A small-molecule ligand and the protein it binds are described below.
Small molecule (SMILES): CC(=O)N[C@H]1[C@H](O[C@H]2[C@H](O)[C@@H](NC(C)=O)CO[C@@H]2CO)O[C@H](CO)[C@@H](O[C@@H]2O[C@H](CO)[C@@H](O)[C@H](O[C@H]3O[C@H](CO)[C@@H](O)[C@H](O)[C@@H]3O[C@H]3O[C@H](CO)[C@@H](O)[C@H](O)[C@@H]3O[C@H]3O[C@H](CO)[C@@H](O)[C@H](O)[C@@H]3O)[C@@H]2O)[C@@H]1O

Sequence of chain 8.A:
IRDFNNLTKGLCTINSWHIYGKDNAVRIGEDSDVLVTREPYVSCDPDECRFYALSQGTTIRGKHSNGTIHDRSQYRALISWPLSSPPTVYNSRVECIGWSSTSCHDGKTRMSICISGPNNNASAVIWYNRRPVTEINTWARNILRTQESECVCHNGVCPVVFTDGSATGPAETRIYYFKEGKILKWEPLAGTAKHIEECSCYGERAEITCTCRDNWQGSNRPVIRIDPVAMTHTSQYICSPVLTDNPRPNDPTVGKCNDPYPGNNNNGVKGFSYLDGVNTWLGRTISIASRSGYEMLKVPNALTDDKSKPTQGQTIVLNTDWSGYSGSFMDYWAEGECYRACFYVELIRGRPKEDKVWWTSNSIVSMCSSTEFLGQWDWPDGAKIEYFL

Binding-site contacts:
Ligand atom C8 contacts residue ARG141 of chain 8.A at 4.2 Å.
Ligand atom O5 contacts residue ASN121 of chain 8.A at 2.4 Å (h-bond).
Ligand atom C4 contacts residue ASN121 of chain 8.A at 4.2 Å.
Ligand atom C5 contacts residue ASN121 of chain 8.A at 3.7 Å.
Ligand atom C8 contacts residue ASN120 of chain 8.A at 3.3 Å.
Ligand atom C7 contacts residue ASN120 of chain 8.A at 3.6 Å.
Ligand atom N2 contacts residue ARG141 of chain 8.A at 4.3 Å.
Ligand atom N2 contacts residue ASN121 of chain 8.A at 2.9 Å (h-bond).
Ligand atom C2 contacts residue ASN121 of chain 8.A at 2.4 Å.
Ligand atom C1 contacts residue ASN121 of chain 8.A at 1.5 Å.
Ligand atom C3 contacts residue ASN121 of chain 8.A at 3.8 Å.
Ligand atom O7 contacts residue ASN121 of chain 8.A at 3.6 Å (h-bond).
Ligand atom O7 contacts residue ASN120 of chain 8.A at 3.4 Å (h-bond).
Ligand atom C7 contacts residue ASN121 of chain 8.A at 3.4 Å.